Binding-site contacts:
Ligand atom N3 contacts residue DG14 of chain 1.C at 3.0 Å (h-bond).
Ligand atom N3 contacts residue DA9 of chain 1.C at 2.9 Å (h-bond).
Ligand atom N3 contacts residue DG8 of chain 1.C at 3.0 Å (h-bond).
Ligand atom N6 contacts residue DG14 of chain 1.C at 2.8 Å (h-bond).
Ligand atom N3 contacts residue DA12 of chain 1.C at 2.9 Å (h-bond).
Ligand atom N1 contacts residue DT10 of chain 1.C at 2.9 Å (h-bond).
Ligand atom C8 contacts residue ASN52 of chain 1.A at 3.2 Å.
Ligand atom O4 contacts residue DG8 of chain 1.C at 3.2 Å (h-bond).
Ligand atom N6 contacts residue DT13 of chain 1.C at 2.9 Å (h-bond).
Ligand atom N7 contacts residue ASN52 of chain 1.A at 3.1 Å (h-bond).
Ligand atom N1 contacts residue DT13 of chain 1.C at 2.6 Å (h-bond).
Ligand atom N4 contacts residue DG8 of chain 1.C at 2.9 Å (h-bond).
Ligand atom N6 contacts residue DT11 of chain 1.C at 3.0 Å (h-bond).
Ligand atom O4 contacts residue DA12 of chain 1.C at 3.0 Å (h-bond).
Ligand atom OP2 contacts residue ARG45 of chain 1.A at 3.0 Å (salt-bridge).
Ligand atom O2 contacts residue DG14 of chain 1.C at 3.0 Å (h-bond).
Ligand atom O4' contacts residue ARG6 of chain 1.A at 3.3 Å (salt-bridge).
Ligand atom OP1 contacts residue THR7 of chain 1.A at 2.6 Å (h-bond).
Ligand atom O4' contacts residue ARG6 of chain 1.A at 3.3 Å.
Ligand atom N1 contacts residue DT11 of chain 1.C at 2.9 Å (h-bond).
Ligand atom C3' contacts residue DG8 of chain 2.C at 2.8 Å.
Ligand atom O2 contacts residue ARG6 of chain 1.A at 2.7 Å (salt-bridge).
Ligand atom O2 contacts residue DG8 of chain 1.C at 2.9 Å (h-bond).
Ligand atom OP1 contacts residue ARG4 of chain 1.A at 2.9 Å (salt-bridge).
Ligand atom N4 contacts residue DC8 of chain 2.B at 3.1 Å (h-bond).
Ligand atom O3' contacts residue THR7 of chain 1.A at 3.0 Å (h-bond).
Ligand atom OP1 contacts residue ARG32 of chain 2.A at 2.9 Å (salt-bridge).
Ligand atom N1 contacts residue DG14 of chain 1.C at 3.2 Å (h-bond).
Ligand atom O3' contacts residue DG8 of chain 2.C at 1.7 Å.
Ligand atom N6 contacts residue DA9 of chain 1.C at 3.3 Å (h-bond).
Ligand atom C2 contacts residue DT13 of chain 1.C at 3.3 Å.
Ligand atom C6 contacts residue DG14 of chain 1.C at 3.0 Å.
Ligand atom N6 contacts residue ASN52 of chain 1.A at 2.9 Å (h-bond).
Ligand atom C2 contacts residue DT11 of chain 1.C at 3.2 Å.
Ligand atom O4 contacts residue DA9 of chain 1.C at 3.0 Å (h-bond).
Ligand atom N6 contacts residue DT10 of chain 1.C at 3.1 Å (h-bond).
Ligand atom N3 contacts residue ARG3 of chain 1.A at 3.2 Å (salt-bridge).
Ligand atom N4 contacts residue DG14 of chain 1.C at 2.9 Å (h-bond).
Ligand atom N1 contacts residue DA12 of chain 1.C at 3.4 Å.
Ligand atom N6 contacts residue DA12 of chain 1.C at 3.1 Å (h-bond).

Sequence of chain 2.A:
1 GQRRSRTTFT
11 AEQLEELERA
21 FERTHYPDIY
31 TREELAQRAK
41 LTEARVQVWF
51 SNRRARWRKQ

This protein binds this small molecule.
Small molecule (SMILES): Cc1cn([C@H]2C[C@H](O[P](=O)(O)OC[C@H]3O[C@@H](n4cnc5c(N)ncnc54)C[C@@H]3O[P](=O)(O)OC[C@H]3O[C@@H](n4cnc5c(N)ncnc54)C[C@@H]3O[P](=O)(O)OC[C@H]3O[C@@H](n4cc(C)c(=O)[nH]c4=O)C[C@@H]3O[P](=O)(O)OC[C@H]3O[C@@H](n4ccc(N)nc4=O)C[C@@H]3O)[C@@H](CO[P](=O)(O)O[C@H]3C[C@H](n4cnc5c(N)ncnc54)O[C@@H]3CO[P](=O)(O)O[C@H]3C[C@H](n4ccc(N)nc4=O)O[C@@H]3CO[P](=O)(O)O[C@H]3C[C@H](n4cnc5c(N)ncnc54)O[C@@H]3CO)O2)c(=O)[nH]c1=O

Sequence of chain 1.A:
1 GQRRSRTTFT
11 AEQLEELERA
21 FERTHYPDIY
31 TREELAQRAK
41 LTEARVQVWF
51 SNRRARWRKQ